Binding-site contacts:
Ligand atom O1 contacts residue TRP188 of chain 1.F at 3.5 Å.
Ligand atom S2 contacts residue HIS97 of chain 1.F at 3.5 Å.
Ligand atom N3 contacts residue THR178 of chain 1.F at 4.3 Å.
Ligand atom N1 contacts residue HIS97 of chain 1.F at 3.2 Å (h-bond).
Ligand atom N3 contacts residue ALA179 of chain 1.F at 4.2 Å.
Ligand atom S2 contacts residue LEU177 of chain 1.F at 4.3 Å.
Ligand atom N1 contacts residue GLU103 of chain 1.F at 4.2 Å.
Ligand atom C1 contacts residue ZN1 of chain 1.AA at 4.1 Å.
Ligand atom S1 contacts residue THR178 of chain 1.F at 3.4 Å (h-bond).
Ligand atom C4 contacts residue ASN95 of chain 1.F at 3.6 Å.
Ligand atom S1 contacts residue TRP188 of chain 1.F at 4.3 Å.
Ligand atom C3 contacts residue VAL118 of chain 1.F at 4.2 Å (hydrophobic).
Ligand atom C1 contacts residue LEU177 of chain 1.F at 3.9 Å (hydrophobic).
Ligand atom N1 contacts residue HIS116 of chain 1.F at 3.5 Å (h-bond).
Ligand atom O1 contacts residue THR178 of chain 1.F at 2.6 Å (h-bond).
Ligand atom O1 contacts residue SER176 of chain 1.F at 4.1 Å.
Ligand atom O2 contacts residue ZN1 of chain 1.AA at 3.1 Å.
Ligand atom C1 contacts residue THR178 of chain 1.F at 4.4 Å.
Ligand atom N1 contacts residue ZN1 of chain 1.AA at 1.9 Å.
Ligand atom S2 contacts residue VAL118 of chain 1.F at 3.7 Å.
Ligand atom S1 contacts residue HIS97 of chain 1.F at 3.7 Å.
Ligand atom O2 contacts residue HIS97 of chain 1.F at 3.3 Å (h-bond).
Ligand atom O2 contacts residue TRP188 of chain 1.F at 3.9 Å.
Ligand atom S1 contacts residue ZN1 of chain 1.AA at 3.0 Å.
Ligand atom O3 contacts residue VAL118 of chain 1.F at 3.2 Å.
Ligand atom O2 contacts residue VAL118 of chain 1.F at 4.1 Å.
Ligand atom N1 contacts residue THR178 of chain 1.F at 2.5 Å (h-bond).
Ligand atom C4 contacts residue LYS120 of chain 1.F at 4.0 Å.
Ligand atom C1 contacts residue HIS97 of chain 1.F at 4.1 Å.
Ligand atom O3 contacts residue ASN95 of chain 1.F at 2.8 Å (h-bond).
Ligand atom S1 contacts residue LEU177 of chain 1.F at 4.4 Å.
Ligand atom O2 contacts residue VAL128 of chain 1.F at 3.9 Å.
Ligand atom O2 contacts residue HIS116 of chain 1.F at 3.6 Å.
Ligand atom N2 contacts residue LEU177 of chain 1.F at 4.1 Å.
Ligand atom O1 contacts residue LEU177 of chain 1.F at 3.1 Å.
Ligand atom S1 contacts residue HIS116 of chain 1.F at 4.2 Å.
Ligand atom O1 contacts residue ZN1 of chain 1.AA at 4.2 Å.
Ligand atom N1 contacts residue HIS99 of chain 1.F at 3.1 Å.
Ligand atom N3 contacts residue LEU177 of chain 1.F at 3.8 Å.
Ligand atom C3 contacts residue ASN95 of chain 1.F at 3.5 Å.

The protein below binds the small molecule below.
Small molecule (SMILES): CC(=O)Nc1nnc(S(N)(=O)=O)s1

Sequence of chain 1.F:
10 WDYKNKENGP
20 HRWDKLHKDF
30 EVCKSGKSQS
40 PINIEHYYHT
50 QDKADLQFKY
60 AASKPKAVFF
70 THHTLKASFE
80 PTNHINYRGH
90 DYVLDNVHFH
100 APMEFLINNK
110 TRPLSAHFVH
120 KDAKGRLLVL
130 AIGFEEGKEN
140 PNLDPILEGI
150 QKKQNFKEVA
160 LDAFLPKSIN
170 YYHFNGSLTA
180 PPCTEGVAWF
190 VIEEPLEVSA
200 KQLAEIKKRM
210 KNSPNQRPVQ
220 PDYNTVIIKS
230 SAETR